The small molecule below binds the protein below.
Small molecule (SMILES): CC(=O)N[C@@H]1[C@@H](O)[C@H](O)[C@@H](CO)O[C@H]1O

Binding-site contacts:
Ligand atom O7 contacts residue ASN125 of chain 1.C at 2.2 Å (h-bond).
Ligand atom C2 contacts residue ASN122 of chain 1.C at 2.4 Å.
Ligand atom N2 contacts residue ASN125 of chain 1.C at 4.3 Å.
Ligand atom C3 contacts residue ASN122 of chain 1.C at 3.8 Å.
Ligand atom O7 contacts residue ASN122 of chain 1.C at 3.9 Å.
Ligand atom C7 contacts residue ASN125 of chain 1.C at 3.1 Å.
Ligand atom O6 contacts residue VAL127 of chain 1.C at 3.6 Å.
Ligand atom C6 contacts residue LYS129 of chain 1.C at 4.3 Å.
Ligand atom O5 contacts residue VAL127 of chain 1.C at 4.2 Å.
Ligand atom C8 contacts residue ASN125 of chain 1.C at 3.4 Å.
Ligand atom O6 contacts residue LYS129 of chain 1.C at 3.7 Å.
Ligand atom N2 contacts residue ASN122 of chain 1.C at 2.9 Å (h-bond).
Ligand atom O5 contacts residue ASN122 of chain 1.C at 2.3 Å (h-bond).
Ligand atom C1 contacts residue ASN122 of chain 1.C at 1.4 Å.
Ligand atom C7 contacts residue ASN122 of chain 1.C at 3.6 Å.
Ligand atom C4 contacts residue ASN122 of chain 1.C at 4.2 Å.
Ligand atom C5 contacts residue VAL127 of chain 1.C at 4.5 Å (hydrophobic).
Ligand atom C5 contacts residue ASN122 of chain 1.C at 3.6 Å.

Sequence of chain 1.C:
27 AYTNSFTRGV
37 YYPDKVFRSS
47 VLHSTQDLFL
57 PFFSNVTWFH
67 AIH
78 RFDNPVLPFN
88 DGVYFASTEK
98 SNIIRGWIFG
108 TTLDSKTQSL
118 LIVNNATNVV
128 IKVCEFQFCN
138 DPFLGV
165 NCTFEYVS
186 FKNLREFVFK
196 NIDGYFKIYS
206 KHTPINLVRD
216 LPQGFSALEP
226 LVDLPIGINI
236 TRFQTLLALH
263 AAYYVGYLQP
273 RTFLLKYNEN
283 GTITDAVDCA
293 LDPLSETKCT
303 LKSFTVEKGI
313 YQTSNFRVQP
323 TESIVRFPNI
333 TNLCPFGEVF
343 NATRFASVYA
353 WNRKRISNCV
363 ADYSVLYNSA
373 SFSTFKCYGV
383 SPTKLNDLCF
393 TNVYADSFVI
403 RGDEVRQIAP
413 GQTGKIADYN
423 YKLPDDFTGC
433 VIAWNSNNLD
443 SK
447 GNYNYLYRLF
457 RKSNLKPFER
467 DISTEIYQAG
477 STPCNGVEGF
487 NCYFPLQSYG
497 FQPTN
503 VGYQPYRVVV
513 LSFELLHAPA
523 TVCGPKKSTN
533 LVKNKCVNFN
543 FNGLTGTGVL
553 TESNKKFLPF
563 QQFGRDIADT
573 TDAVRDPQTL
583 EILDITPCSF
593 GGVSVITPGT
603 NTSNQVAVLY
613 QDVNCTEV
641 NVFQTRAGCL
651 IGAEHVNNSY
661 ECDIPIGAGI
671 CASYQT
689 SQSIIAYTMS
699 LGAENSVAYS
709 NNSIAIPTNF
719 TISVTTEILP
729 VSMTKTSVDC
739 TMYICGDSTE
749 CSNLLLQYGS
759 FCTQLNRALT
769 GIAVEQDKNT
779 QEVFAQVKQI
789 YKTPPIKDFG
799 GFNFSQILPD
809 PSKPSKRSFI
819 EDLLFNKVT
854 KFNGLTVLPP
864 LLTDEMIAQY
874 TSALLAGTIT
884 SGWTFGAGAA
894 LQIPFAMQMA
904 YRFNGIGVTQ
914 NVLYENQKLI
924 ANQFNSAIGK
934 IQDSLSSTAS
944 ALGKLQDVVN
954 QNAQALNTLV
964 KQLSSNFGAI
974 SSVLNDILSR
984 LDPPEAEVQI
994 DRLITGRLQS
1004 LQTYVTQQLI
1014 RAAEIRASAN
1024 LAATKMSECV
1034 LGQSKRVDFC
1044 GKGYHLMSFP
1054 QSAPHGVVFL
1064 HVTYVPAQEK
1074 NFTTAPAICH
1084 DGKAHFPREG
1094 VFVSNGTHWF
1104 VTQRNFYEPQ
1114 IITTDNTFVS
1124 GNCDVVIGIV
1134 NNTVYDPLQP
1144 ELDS